The protein below binds the small molecule below.
Small molecule (SMILES): CCOC(=O)c1ccc(OCCCC2CCN(c3ccc(C)nn3)CC2)cc1

Sequence of chain 10.B:
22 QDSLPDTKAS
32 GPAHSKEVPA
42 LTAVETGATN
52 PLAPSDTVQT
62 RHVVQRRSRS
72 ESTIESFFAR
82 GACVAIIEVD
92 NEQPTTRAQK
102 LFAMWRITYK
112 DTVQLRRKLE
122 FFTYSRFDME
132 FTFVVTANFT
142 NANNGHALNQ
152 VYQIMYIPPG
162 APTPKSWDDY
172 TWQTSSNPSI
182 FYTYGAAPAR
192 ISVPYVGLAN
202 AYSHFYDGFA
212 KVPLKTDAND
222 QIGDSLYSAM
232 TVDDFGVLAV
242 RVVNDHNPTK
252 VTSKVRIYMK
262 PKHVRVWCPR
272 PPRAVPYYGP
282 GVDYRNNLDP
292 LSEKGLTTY

Sequence of chain 6.D:
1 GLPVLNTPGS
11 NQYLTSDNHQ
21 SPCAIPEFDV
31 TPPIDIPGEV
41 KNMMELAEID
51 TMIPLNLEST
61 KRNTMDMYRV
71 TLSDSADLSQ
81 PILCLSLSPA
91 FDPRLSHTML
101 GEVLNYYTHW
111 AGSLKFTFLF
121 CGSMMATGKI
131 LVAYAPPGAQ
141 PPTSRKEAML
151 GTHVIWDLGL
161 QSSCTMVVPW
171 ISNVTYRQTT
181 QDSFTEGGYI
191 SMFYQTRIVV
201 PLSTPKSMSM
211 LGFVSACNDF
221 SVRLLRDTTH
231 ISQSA

Binding-site contacts:
Ligand atom C19 contacts residue TYR110 of chain 10.B at 3.8 Å (hydrophobic).
Ligand atom C10 contacts residue PHE132 of chain 10.B at 3.7 Å (hydrophobic).
Ligand atom C7 contacts residue TYR157 of chain 10.B at 3.5 Å (hydrophobic).
Ligand atom O23 contacts residue PHE236 of chain 10.B at 3.3 Å.
Ligand atom O24 contacts residue TYR110 of chain 10.B at 3.3 Å.
Ligand atom C13 contacts residue PHE236 of chain 10.B at 3.8 Å (hydrophobic).
Ligand atom C8 contacts residue VAL194 of chain 10.B at 3.8 Å (hydrophobic).
Ligand atom O15 contacts residue MET130 of chain 10.B at 3.8 Å.
Ligand atom C1 contacts residue ILE181 of chain 10.B at 3.5 Å (hydrophobic).
Ligand atom C7 contacts residue ILE25 of chain 10.D at 3.8 Å (hydrophobic).
Ligand atom C10 contacts residue ILE108 of chain 10.B at 3.5 Å (hydrophobic).
Ligand atom C4 contacts residue ALA24 of chain 10.D at 3.9 Å (hydrophobic).
Ligand atom C1 contacts residue ILE155 of chain 10.B at 3.8 Å (hydrophobic).
Ligand atom C12 contacts residue PHE236 of chain 10.B at 3.7 Å (hydrophobic).
Ligand atom C25 contacts residue THR109 of chain 10.B at 3.2 Å.
Ligand atom C17 contacts residue MET130 of chain 10.B at 3.7 Å (hydrophobic).
Ligand atom C19 contacts residue PHE236 of chain 10.B at 3.6 Å (hydrophobic).
Ligand atom C16 contacts residue MET130 of chain 10.B at 3.8 Å (hydrophobic).
Ligand atom N3 contacts residue ILE192 of chain 10.B at 3.7 Å.
Ligand atom C22 contacts residue TYR110 of chain 10.B at 3.3 Å (hydrophobic).
Ligand atom C21 contacts residue TYR203 of chain 10.B at 3.7 Å (hydrophobic).
Ligand atom C3 contacts residue ALA24 of chain 10.D at 3.6 Å (hydrophobic).
Ligand atom N3 contacts residue LEU239 of chain 10.B at 3.8 Å.
Ligand atom C22 contacts residue PHE236 of chain 10.B at 3.3 Å (hydrophobic).
Ligand atom N6 contacts residue VAL194 of chain 10.B at 3.6 Å.
Ligand atom C4 contacts residue TYR157 of chain 10.B at 3.5 Å (hydrophobic).
Ligand atom C11 contacts residue PHE132 of chain 10.B at 3.5 Å (hydrophobic).
Ligand atom C8 contacts residue TYR157 of chain 10.B at 3.4 Å (hydrophobic).
Ligand atom C9 contacts residue VAL194 of chain 10.B at 3.8 Å (hydrophobic).
Ligand atom N4 contacts residue ILE192 of chain 10.B at 3.6 Å.
Ligand atom C13 contacts residue ILE108 of chain 10.B at 3.6 Å (hydrophobic).
Ligand atom C3 contacts residue PRO179 of chain 10.B at 3.6 Å (hydrophobic).
Ligand atom C18 contacts residue TYR110 of chain 10.B at 3.8 Å (hydrophobic).
Ligand atom C20 contacts residue PHE236 of chain 10.B at 3.4 Å (hydrophobic).
Ligand atom O23 contacts residue TYR110 of chain 10.B at 3.5 Å.
Ligand atom N4 contacts residue LEU239 of chain 10.B at 3.6 Å.
Ligand atom O24 contacts residue THR109 of chain 10.B at 3.6 Å.
Ligand atom C3 contacts residue TYR157 of chain 10.B at 3.4 Å (hydrophobic).
Ligand atom C7 contacts residue VAL194 of chain 10.B at 3.6 Å (hydrophobic).
Ligand atom O24 contacts residue PHE236 of chain 10.B at 3.9 Å.

Sequence of chain 10.D:
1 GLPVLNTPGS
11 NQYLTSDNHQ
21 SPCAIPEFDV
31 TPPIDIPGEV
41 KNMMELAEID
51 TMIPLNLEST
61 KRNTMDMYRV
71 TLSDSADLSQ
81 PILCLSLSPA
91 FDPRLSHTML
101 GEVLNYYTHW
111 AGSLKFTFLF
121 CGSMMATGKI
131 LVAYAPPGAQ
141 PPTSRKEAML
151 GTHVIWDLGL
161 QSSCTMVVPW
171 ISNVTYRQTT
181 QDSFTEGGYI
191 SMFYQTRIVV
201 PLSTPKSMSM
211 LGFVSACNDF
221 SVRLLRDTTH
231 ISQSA